This protein binds this small molecule.
Small molecule (SMILES): CC(=O)N[C@@H]1[C@@H](O)[C@H](O)[C@@H](CO)O[C@H]1O

Sequence of chain 1.A:
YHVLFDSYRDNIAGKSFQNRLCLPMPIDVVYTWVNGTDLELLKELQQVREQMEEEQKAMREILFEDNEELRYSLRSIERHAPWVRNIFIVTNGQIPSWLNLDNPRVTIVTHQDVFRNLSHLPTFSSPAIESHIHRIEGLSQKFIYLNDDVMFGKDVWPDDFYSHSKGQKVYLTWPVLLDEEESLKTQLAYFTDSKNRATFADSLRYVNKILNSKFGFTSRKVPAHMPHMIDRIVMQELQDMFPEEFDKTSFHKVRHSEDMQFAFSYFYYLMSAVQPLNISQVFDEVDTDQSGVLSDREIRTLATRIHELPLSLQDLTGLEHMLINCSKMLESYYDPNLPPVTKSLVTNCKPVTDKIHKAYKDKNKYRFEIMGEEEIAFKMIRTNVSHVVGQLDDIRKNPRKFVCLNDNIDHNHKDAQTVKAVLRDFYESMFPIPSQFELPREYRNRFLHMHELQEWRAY

Binding-site contacts:
Ligand atom O5 contacts residue HIS1022 of chain 1.A at 4.0 Å.
Ligand atom C6 contacts residue HIS1022 of chain 1.A at 3.6 Å.
Ligand atom O5 contacts residue ASN1026 of chain 1.A at 2.4 Å (h-bond).
Ligand atom O6 contacts residue GLY1019 of chain 1.A at 4.5 Å.
Ligand atom C5 contacts residue ASN1026 of chain 1.A at 3.7 Å.
Ligand atom C1 contacts residue ASN1026 of chain 1.A at 1.4 Å.
Ligand atom O6 contacts residue HIS1022 of chain 1.A at 3.8 Å.
Ligand atom O7 contacts residue LYS1029 of chain 1.A at 4.0 Å.
Ligand atom C7 contacts residue ASN1026 of chain 1.A at 4.0 Å.
Ligand atom C2 contacts residue ASN1026 of chain 1.A at 2.5 Å.
Ligand atom O7 contacts residue ASN1026 of chain 1.A at 4.3 Å.
Ligand atom C3 contacts residue ASN1026 of chain 1.A at 3.8 Å.
Ligand atom N2 contacts residue ASN1026 of chain 1.A at 2.9 Å (h-bond).
Ligand atom C4 contacts residue ASN1026 of chain 1.A at 4.3 Å.